Binding-site contacts:
Ligand atom C5 contacts residue TRP144 of chain 1.A at 4.0 Å (hydrophobic).
Ligand atom N9 contacts residue ARG148 of chain 1.A at 4.3 Å.
Ligand atom N7 contacts residue TRP144 of chain 1.A at 4.1 Å.
Ligand atom C8 contacts residue TRP144 of chain 1.A at 4.5 Å (hydrophobic).
Ligand atom C2 contacts residue TRP144 of chain 1.A at 3.7 Å (hydrophobic).
Ligand atom N1 contacts residue TRP144 of chain 1.A at 3.5 Å (h-bond).
Ligand atom C8 contacts residue ARG148 of chain 1.A at 3.9 Å.
Ligand atom C4 contacts residue TRP144 of chain 1.A at 4.2 Å (hydrophobic).
Ligand atom N6 contacts residue TRP144 of chain 1.A at 4.0 Å.
Ligand atom N3 contacts residue TRP144 of chain 1.A at 4.1 Å.
Ligand atom C6 contacts residue TRP144 of chain 1.A at 3.7 Å (hydrophobic).

The protein below binds the small molecule below.
Small molecule (SMILES): Nc1ncnc2[nH]cnc12

Sequence of chain 1.A:
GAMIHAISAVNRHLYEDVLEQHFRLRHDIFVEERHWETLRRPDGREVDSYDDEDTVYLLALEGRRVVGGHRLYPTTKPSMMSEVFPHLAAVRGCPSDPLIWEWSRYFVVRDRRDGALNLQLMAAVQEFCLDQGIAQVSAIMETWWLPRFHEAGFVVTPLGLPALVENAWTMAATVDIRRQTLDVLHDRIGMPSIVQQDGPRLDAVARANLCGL